Binding-site contacts:
Ligand atom N2 contacts residue HIS149 of chain 40.A at 4.2 Å.
Ligand atom C1 contacts residue ASN153 of chain 40.A at 1.4 Å.
Ligand atom O5 contacts residue HIS158 of chain 40.A at 3.2 Å.
Ligand atom C8 contacts residue ASN153 of chain 40.A at 4.5 Å.
Ligand atom C5 contacts residue HIS149 of chain 40.A at 4.2 Å.
Ligand atom C1 contacts residue THR155 of chain 40.A at 3.9 Å.
Ligand atom O5 contacts residue THR155 of chain 40.A at 3.9 Å.
Ligand atom C5 contacts residue HIS158 of chain 40.A at 4.0 Å.
Ligand atom O5 contacts residue GLY156 of chain 40.A at 4.1 Å.
Ligand atom C7 contacts residue HIS149 of chain 40.A at 4.3 Å.
Ligand atom C1 contacts residue HIS149 of chain 40.A at 3.6 Å.
Ligand atom O6 contacts residue HIS149 of chain 40.A at 3.5 Å.
Ligand atom C2 contacts residue ASN153 of chain 40.A at 2.5 Å.
Ligand atom N2 contacts residue ASN153 of chain 40.A at 3.1 Å (h-bond).
Ligand atom C3 contacts residue ASN153 of chain 40.A at 3.9 Å.
Ligand atom C4 contacts residue HIS149 of chain 40.A at 3.7 Å.
Ligand atom O5 contacts residue ASN153 of chain 40.A at 2.3 Å (h-bond).
Ligand atom C2 contacts residue HIS149 of chain 40.A at 3.4 Å.
Ligand atom C3 contacts residue HIS149 of chain 40.A at 4.3 Å.
Ligand atom C7 contacts residue ASN153 of chain 40.A at 4.1 Å.
Ligand atom C1 contacts residue HIS158 of chain 40.A at 4.2 Å.
Ligand atom O6 contacts residue HIS158 of chain 40.A at 3.5 Å.
Ligand atom C6 contacts residue HIS158 of chain 40.A at 3.6 Å.
Ligand atom C4 contacts residue ASN153 of chain 40.A at 4.2 Å.
Ligand atom C5 contacts residue GLY156 of chain 40.A at 4.1 Å.
Ligand atom C6 contacts residue GLY156 of chain 40.A at 3.8 Å.
Ligand atom O7 contacts residue HIS149 of chain 40.A at 3.3 Å.
Ligand atom O5 contacts residue HIS149 of chain 40.A at 3.6 Å (h-bond).
Ligand atom O3 contacts residue HIS149 of chain 40.A at 4.2 Å.
Ligand atom C8 contacts residue GLY102 of chain 59.A at 3.5 Å.
Ligand atom C5 contacts residue ASN153 of chain 40.A at 3.6 Å.

Sequence of chain 40.A:
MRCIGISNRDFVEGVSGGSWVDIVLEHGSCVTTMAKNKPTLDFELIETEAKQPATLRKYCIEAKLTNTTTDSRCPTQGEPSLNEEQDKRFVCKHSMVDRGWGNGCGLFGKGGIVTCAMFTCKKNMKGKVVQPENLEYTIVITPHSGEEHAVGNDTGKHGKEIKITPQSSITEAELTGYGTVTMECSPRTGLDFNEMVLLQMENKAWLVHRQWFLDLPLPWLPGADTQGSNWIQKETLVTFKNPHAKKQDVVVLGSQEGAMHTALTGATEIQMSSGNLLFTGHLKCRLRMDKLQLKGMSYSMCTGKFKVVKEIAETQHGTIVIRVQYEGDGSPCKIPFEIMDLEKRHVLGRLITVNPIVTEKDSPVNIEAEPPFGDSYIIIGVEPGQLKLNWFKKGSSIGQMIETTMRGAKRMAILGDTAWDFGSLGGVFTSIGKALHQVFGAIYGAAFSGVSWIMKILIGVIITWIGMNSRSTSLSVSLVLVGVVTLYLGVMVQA

A protein and the small-molecule ligand that binds it are described below.
Small molecule (SMILES): CC(=O)N[C@H]1[C@H](O[C@H]2[C@H](O)[C@@H](NC(C)=O)CO[C@@H]2CO)O[C@H](CO)[C@@H](O)[C@@H]1O

Sequence of chain 59.A:
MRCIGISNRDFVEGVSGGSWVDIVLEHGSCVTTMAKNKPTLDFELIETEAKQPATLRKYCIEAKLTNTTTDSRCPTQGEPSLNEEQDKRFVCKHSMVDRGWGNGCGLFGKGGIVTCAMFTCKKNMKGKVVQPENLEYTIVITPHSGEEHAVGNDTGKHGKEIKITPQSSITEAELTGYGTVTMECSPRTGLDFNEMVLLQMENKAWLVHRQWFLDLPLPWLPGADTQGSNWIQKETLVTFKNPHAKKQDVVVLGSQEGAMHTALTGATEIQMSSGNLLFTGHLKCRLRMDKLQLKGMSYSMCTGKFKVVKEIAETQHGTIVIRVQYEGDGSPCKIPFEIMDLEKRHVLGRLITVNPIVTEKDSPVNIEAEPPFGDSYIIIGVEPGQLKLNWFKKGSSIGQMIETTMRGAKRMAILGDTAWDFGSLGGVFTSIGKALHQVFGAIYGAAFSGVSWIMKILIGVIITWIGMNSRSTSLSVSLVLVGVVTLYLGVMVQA